Sequence of chain 1.A:
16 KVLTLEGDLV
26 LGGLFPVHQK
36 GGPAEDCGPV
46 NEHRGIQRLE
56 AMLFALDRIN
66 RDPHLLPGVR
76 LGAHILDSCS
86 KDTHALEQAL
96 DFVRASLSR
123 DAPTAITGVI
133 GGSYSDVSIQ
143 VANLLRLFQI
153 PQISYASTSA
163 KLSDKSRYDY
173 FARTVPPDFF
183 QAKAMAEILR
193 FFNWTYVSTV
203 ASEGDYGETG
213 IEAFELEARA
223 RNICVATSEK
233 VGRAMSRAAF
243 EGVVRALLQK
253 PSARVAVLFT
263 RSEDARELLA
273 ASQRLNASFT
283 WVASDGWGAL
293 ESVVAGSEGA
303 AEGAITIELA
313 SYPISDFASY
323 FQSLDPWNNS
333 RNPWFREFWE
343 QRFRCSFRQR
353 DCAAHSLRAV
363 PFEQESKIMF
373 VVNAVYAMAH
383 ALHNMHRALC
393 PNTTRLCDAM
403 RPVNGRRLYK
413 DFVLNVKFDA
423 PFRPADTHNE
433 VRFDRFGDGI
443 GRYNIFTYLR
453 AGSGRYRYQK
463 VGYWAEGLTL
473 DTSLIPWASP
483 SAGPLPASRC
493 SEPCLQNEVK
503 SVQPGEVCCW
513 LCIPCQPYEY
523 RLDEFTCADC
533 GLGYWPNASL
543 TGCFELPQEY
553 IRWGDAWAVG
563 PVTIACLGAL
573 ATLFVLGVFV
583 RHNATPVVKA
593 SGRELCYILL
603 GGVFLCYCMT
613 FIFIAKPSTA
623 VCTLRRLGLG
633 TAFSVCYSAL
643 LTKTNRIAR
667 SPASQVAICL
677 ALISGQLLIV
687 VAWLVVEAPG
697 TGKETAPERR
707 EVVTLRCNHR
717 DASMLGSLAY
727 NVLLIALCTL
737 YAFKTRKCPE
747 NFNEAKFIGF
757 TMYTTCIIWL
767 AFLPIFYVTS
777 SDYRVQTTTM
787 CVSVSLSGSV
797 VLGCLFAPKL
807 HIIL

This small molecule binds to this protein.
Small molecule (SMILES): CC(=O)N[C@@H]1[C@@H](O)[C@H](O)[C@@H](CO)O[C@H]1O

Binding-site contacts:
Ligand atom C7 contacts residue ASN195 of chain 1.A at 3.6 Å.
Ligand atom C3 contacts residue ASN195 of chain 1.A at 3.8 Å.
Ligand atom C4 contacts residue ASN195 of chain 1.A at 4.2 Å.
Ligand atom N2 contacts residue ASN195 of chain 1.A at 2.9 Å (h-bond).
Ligand atom O7 contacts residue ASN195 of chain 1.A at 4.5 Å.
Ligand atom O5 contacts residue ASN195 of chain 1.A at 2.4 Å (h-bond).
Ligand atom C1 contacts residue PHE193 of chain 1.A at 4.3 Å (hydrophobic).
Ligand atom C8 contacts residue ASN195 of chain 1.A at 3.8 Å.
Ligand atom C7 contacts residue PHE193 of chain 1.A at 4.3 Å (hydrophobic).
Ligand atom O6 contacts residue ASN195 of chain 1.A at 4.5 Å.
Ligand atom N2 contacts residue PHE193 of chain 1.A at 3.6 Å.
Ligand atom C2 contacts residue ASN195 of chain 1.A at 2.5 Å.
Ligand atom O7 contacts residue PHE194 of chain 1.A at 4.0 Å.
Ligand atom O7 contacts residue PHE193 of chain 1.A at 4.1 Å.
Ligand atom C1 contacts residue ASN195 of chain 1.A at 1.4 Å.
Ligand atom C5 contacts residue ASN195 of chain 1.A at 3.7 Å.